A protein and the small-molecule ligand that binds it are described below.
Small molecule (SMILES): COc1ccc(C2=NN(C3CCN(C(=O)CN4C(=O)CC(C)(C)CC4=O)CC3)C(=O)[C@@H]3CC=CC[C@H]23)cc1OC

Sequence of chain 1.C:
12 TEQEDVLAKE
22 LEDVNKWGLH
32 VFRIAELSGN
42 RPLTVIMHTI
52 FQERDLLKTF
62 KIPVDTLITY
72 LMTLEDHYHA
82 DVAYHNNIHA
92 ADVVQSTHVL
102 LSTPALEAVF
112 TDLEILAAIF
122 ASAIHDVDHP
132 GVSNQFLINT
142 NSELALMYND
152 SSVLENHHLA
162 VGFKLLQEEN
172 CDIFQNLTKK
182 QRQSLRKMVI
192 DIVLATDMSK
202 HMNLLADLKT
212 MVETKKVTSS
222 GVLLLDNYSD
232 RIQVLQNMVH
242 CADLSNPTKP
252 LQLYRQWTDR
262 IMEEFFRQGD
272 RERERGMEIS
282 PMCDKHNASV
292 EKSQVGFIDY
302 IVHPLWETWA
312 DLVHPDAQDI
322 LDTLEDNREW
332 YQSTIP

Binding-site contacts:
Ligand atom C19 contacts residue EDO1 of chain 1.HB at 3.6 Å.
Ligand atom C13 contacts residue GLY297 of chain 1.C at 3.9 Å.
Ligand atom C1 contacts residue ILE262 of chain 1.C at 3.8 Å (hydrophobic).
Ligand atom C28 contacts residue PHE298 of chain 1.C at 3.6 Å (hydrophobic).
Ligand atom C26 contacts residue LEU245 of chain 1.C at 3.6 Å (hydrophobic).
Ligand atom C21 contacts residue MET199 of chain 1.C at 3.8 Å (hydrophobic).
Ligand atom C11 contacts residue ILE302 of chain 1.C at 3.2 Å (hydrophobic).
Ligand atom O3 contacts residue PHE298 of chain 1.C at 3.6 Å.
Ligand atom C24 contacts residue MET199 of chain 1.C at 3.9 Å (hydrophobic).
Ligand atom O5 contacts residue MET199 of chain 1.C at 3.3 Å.
Ligand atom C3 contacts residue ASN247 of chain 1.C at 3.7 Å.
Ligand atom C13 contacts residue SER294 of chain 1.C at 3.6 Å.
Ligand atom C4 contacts residue PHE298 of chain 1.C at 3.8 Å (hydrophobic).
Ligand atom O1 contacts residue PHE298 of chain 1.C at 3.7 Å.
Ligand atom C29 contacts residue PHE298 of chain 1.C at 3.4 Å (hydrophobic).
Ligand atom O1 contacts residue ILE262 of chain 1.C at 3.5 Å.
Ligand atom C30 contacts residue MET283 of chain 1.C at 3.6 Å (hydrophobic).
Ligand atom O2 contacts residue MET283 of chain 1.C at 3.3 Å.
Ligand atom C2 contacts residue PHE298 of chain 1.C at 3.4 Å (hydrophobic).
Ligand atom O6 contacts residue PHE298 of chain 1.C at 3.5 Å.
Ligand atom C13 contacts residue PHE298 of chain 1.C at 3.6 Å (hydrophobic).
Ligand atom N1 contacts residue PHE266 of chain 1.C at 3.9 Å.
Ligand atom C25 contacts residue ASP244 of chain 1.C at 3.8 Å.
Ligand atom C10 contacts residue MET283 of chain 1.C at 3.8 Å (hydrophobic).
Ligand atom C30 contacts residue GLN295 of chain 1.C at 3.7 Å.
Ligand atom O1 contacts residue GLN295 of chain 1.C at 3.1 Å (h-bond).
Ligand atom C3 contacts residue PHE298 of chain 1.C at 3.8 Å (hydrophobic).
Ligand atom C1 contacts residue GLN295 of chain 1.C at 3.9 Å.
Ligand atom C2 contacts residue ILE262 of chain 1.C at 3.6 Å (hydrophobic).
Ligand atom C12 contacts residue MET283 of chain 1.C at 3.9 Å (hydrophobic).
Ligand atom O6 contacts residue GLN295 of chain 1.C at 3.0 Å (h-bond).
Ligand atom C29 contacts residue ILE262 of chain 1.C at 3.9 Å (hydrophobic).
Ligand atom O3 contacts residue MET283 of chain 1.C at 3.4 Å.
Ligand atom C20 contacts residue ILE302 of chain 1.C at 3.8 Å (hydrophobic).
Ligand atom C5 contacts residue PHE298 of chain 1.C at 3.7 Å (hydrophobic).
Ligand atom C23 contacts residue HIS86 of chain 1.C at 3.8 Å.
Ligand atom C19 contacts residue ILE302 of chain 1.C at 3.4 Å (hydrophobic).
Ligand atom C25 contacts residue MET199 of chain 1.C at 3.6 Å (hydrophobic).
Ligand atom C1 contacts residue ASN247 of chain 1.C at 3.5 Å.
Ligand atom C30 contacts residue PHE298 of chain 1.C at 3.8 Å (hydrophobic).